Binding-site contacts:
Ligand atom C5 contacts residue MET216 of chain 4.F at 3.9 Å (hydrophobic).
Ligand atom C3 contacts residue MET216 of chain 4.F at 4.4 Å (hydrophobic).
Ligand atom C1 contacts residue BME1 of chain 3.S at 3.7 Å.
Ligand atom C6 contacts residue MET216 of chain 4.F at 3.5 Å (hydrophobic).
Ligand atom C1 contacts residue PRO40 of chain 3.E at 3.9 Å (hydrophobic).
Ligand atom O7 contacts residue BME1 of chain 3.S at 2.9 Å (h-bond).
Ligand atom C2 contacts residue LEU160 of chain 3.D at 4.3 Å (hydrophobic).
Ligand atom O8 contacts residue PRO40 of chain 3.E at 4.1 Å.
Ligand atom C5 contacts residue PRO215 of chain 4.F at 4.0 Å (hydrophobic).
Ligand atom O8 contacts residue ARG150 of chain 3.F at 2.9 Å (salt-bridge).
Ligand atom C4 contacts residue ILE39 of chain 3.E at 4.3 Å (hydrophobic).
Ligand atom C5 contacts residue PRO153 of chain 3.F at 3.7 Å (hydrophobic).
Ligand atom C3 contacts residue ARG150 of chain 3.F at 4.0 Å.
Ligand atom C6 contacts residue PRO40 of chain 3.E at 3.8 Å (hydrophobic).
Ligand atom F9 contacts residue PRO153 of chain 3.F at 3.6 Å.
Ligand atom C3 contacts residue SER38 of chain 3.E at 3.9 Å.
Ligand atom C4 contacts residue MET216 of chain 4.F at 4.4 Å (hydrophobic).
Ligand atom C5 contacts residue ILE39 of chain 3.E at 4.5 Å (hydrophobic).
Ligand atom C4 contacts residue PRO153 of chain 3.F at 4.3 Å (hydrophobic).
Ligand atom C4 contacts residue SER38 of chain 3.E at 4.2 Å.
Ligand atom C6 contacts residue PRO215 of chain 4.F at 4.1 Å (hydrophobic).
Ligand atom C2 contacts residue PRO40 of chain 3.E at 3.8 Å (hydrophobic).
Ligand atom F9 contacts residue SER38 of chain 3.E at 3.1 Å.
Ligand atom O7 contacts residue PRO40 of chain 3.E at 4.0 Å.
Ligand atom C2 contacts residue BME1 of chain 3.S at 3.6 Å.
Ligand atom O8 contacts residue LEU160 of chain 3.D at 3.3 Å.
Ligand atom C4 contacts residue PRO40 of chain 3.E at 4.2 Å (hydrophobic).
Ligand atom C3 contacts residue PRO40 of chain 3.E at 4.0 Å (hydrophobic).
Ligand atom C3 contacts residue ILE39 of chain 3.E at 4.5 Å (hydrophobic).
Ligand atom C2 contacts residue ARG150 of chain 3.F at 3.6 Å.
Ligand atom F9 contacts residue ILE39 of chain 3.E at 4.0 Å.
Ligand atom O8 contacts residue BME1 of chain 3.S at 2.8 Å (h-bond).
Ligand atom C5 contacts residue PRO40 of chain 3.E at 4.2 Å (hydrophobic).
Ligand atom O7 contacts residue MET216 of chain 4.F at 3.9 Å.
Ligand atom F9 contacts residue GLY152 of chain 3.F at 3.9 Å.
Ligand atom C1 contacts residue MET216 of chain 4.F at 3.5 Å (hydrophobic).
Ligand atom C2 contacts residue MET216 of chain 4.F at 4.0 Å (hydrophobic).
Ligand atom C3 contacts residue LEU160 of chain 3.D at 4.5 Å (hydrophobic).

Sequence of chain 3.D:
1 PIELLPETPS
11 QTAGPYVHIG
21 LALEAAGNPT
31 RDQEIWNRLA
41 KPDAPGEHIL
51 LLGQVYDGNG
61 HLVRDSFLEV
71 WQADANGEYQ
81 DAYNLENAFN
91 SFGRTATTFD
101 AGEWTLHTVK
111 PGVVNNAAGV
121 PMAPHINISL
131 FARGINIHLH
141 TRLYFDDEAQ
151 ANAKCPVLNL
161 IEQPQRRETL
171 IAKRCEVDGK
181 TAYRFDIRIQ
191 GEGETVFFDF

The protein below binds the small molecule below.
Small molecule (SMILES): Oc1ccc(F)cc1O

Sequence of chain 3.E:
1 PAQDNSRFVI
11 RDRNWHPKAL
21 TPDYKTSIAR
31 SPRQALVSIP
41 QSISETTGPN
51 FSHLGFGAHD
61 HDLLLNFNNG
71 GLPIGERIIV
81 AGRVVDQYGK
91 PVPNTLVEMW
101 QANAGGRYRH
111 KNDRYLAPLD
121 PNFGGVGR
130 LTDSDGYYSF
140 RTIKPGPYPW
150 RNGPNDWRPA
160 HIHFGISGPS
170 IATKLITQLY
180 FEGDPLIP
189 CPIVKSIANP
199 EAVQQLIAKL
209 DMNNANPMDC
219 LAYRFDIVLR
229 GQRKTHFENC

Sequence of chain 3.F:
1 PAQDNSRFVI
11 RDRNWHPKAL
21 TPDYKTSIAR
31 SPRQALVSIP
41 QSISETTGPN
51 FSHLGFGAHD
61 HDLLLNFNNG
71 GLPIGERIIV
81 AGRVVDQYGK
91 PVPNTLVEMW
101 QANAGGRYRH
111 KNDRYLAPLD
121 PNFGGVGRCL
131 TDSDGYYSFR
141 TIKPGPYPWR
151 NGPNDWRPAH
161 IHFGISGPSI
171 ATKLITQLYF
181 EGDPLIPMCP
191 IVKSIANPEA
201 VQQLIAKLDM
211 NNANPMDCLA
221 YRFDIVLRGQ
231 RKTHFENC

Sequence of chain 4.F:
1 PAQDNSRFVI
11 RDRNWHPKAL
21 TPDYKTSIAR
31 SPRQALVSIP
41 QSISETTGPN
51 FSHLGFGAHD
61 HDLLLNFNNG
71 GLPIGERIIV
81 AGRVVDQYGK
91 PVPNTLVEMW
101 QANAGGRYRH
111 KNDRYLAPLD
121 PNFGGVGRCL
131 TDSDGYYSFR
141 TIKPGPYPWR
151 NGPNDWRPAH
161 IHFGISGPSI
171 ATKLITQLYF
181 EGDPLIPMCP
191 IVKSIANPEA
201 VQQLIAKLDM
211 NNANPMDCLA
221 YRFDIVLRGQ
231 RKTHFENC